The small molecule below binds the protein below.
Small molecule (SMILES): O=C(CCc1cccnc1)NCc1ccc2-c3ccccn3->[Ir+]34(c5c(-c6ccc7ccccc7n->36)sc3ccccc53)(c3c(-c5ccc6ccccc6n->45)sc4ccccc34)<-n2c1

Binding-site contacts:
Ligand atom O60 contacts residue SER99 of chain 1.A at 3.4 Å (h-bond).
Ligand atom C46 contacts residue PHE88 of chain 1.A at 3.2 Å (hydrophobic).
Ligand atom C35 contacts residue PHE37 of chain 1.A at 3.6 Å (hydrophobic).
Ligand atom N57 contacts residue HEM1 of chain 1.B at 1.8 Å.
Ligand atom C35 contacts residue ALA350 of chain 1.A at 3.1 Å (hydrophobic).
Ligand atom C45 contacts residue PHE88 of chain 1.A at 3.1 Å (hydrophobic).
Ligand atom C36 contacts residue ALA350 of chain 1.A at 2.6 Å (hydrophobic).
Ligand atom S62 contacts residue PHE200 of chain 1.A at 3.7 Å.
Ligand atom C38 contacts residue ASP194 of chain 1.A at 3.1 Å.
Ligand atom C37 contacts residue PHE284 of chain 1.A at 3.7 Å (hydrophobic).
Ligand atom C34 contacts residue PHE37 of chain 1.A at 3.8 Å (hydrophobic).
Ligand atom C56 contacts residue HEM1 of chain 1.B at 2.7 Å.
Ligand atom C20 contacts residue ASP194 of chain 1.A at 3.4 Å.
Ligand atom C30 contacts residue ILE349 of chain 1.A at 3.4 Å (hydrophobic).
Ligand atom C36 contacts residue ILE349 of chain 1.A at 4.0 Å (hydrophobic).
Ligand atom C22 contacts residue LEU462 of chain 1.A at 3.9 Å (hydrophobic).
Ligand atom C55 contacts residue HEM1 of chain 1.B at 3.9 Å.
Ligand atom C06 contacts residue HEM1 of chain 1.B at 2.6 Å.
Ligand atom C56 contacts residue ALA285 of chain 1.A at 3.8 Å (hydrophobic).
Ligand atom C37 contacts residue ASP194 of chain 1.A at 3.7 Å.
Ligand atom C31 contacts residue ALA350 of chain 1.A at 3.7 Å (hydrophobic).
Ligand atom C23 contacts residue LEU462 of chain 1.A at 3.7 Å (hydrophobic).
Ligand atom C40 contacts residue ASP194 of chain 1.A at 3.8 Å.
Ligand atom C06 contacts residue THR289 of chain 1.A at 3.6 Å.
Ligand atom C47 contacts residue PHE88 of chain 1.A at 3.2 Å (hydrophobic).
Ligand atom C36 contacts residue MET351 of chain 1.A at 3.3 Å (hydrophobic).
Ligand atom C31 contacts residue MET351 of chain 1.A at 3.8 Å (hydrophobic).
Ligand atom C59 contacts residue THR289 of chain 1.A at 3.9 Å.
Ligand atom C35 contacts residue MET351 of chain 1.A at 3.8 Å (hydrophobic).
Ligand atom C58 contacts residue HEM1 of chain 1.B at 3.9 Å.
Ligand atom C38 contacts residue PHE284 of chain 1.A at 3.6 Å (hydrophobic).
Ligand atom C58 contacts residue THR289 of chain 1.A at 3.4 Å.
Ligand atom C39 contacts residue ASP194 of chain 1.A at 3.1 Å.
Ligand atom C30 contacts residue ALA350 of chain 1.A at 4.0 Å (hydrophobic).
Ligand atom C18 contacts residue LEU462 of chain 1.A at 3.8 Å (hydrophobic).
Ligand atom C41 contacts residue PHE88 of chain 1.A at 3.7 Å (hydrophobic).
Ligand atom C42 contacts residue PHE88 of chain 1.A at 3.7 Å (hydrophobic).
Ligand atom C22 contacts residue ASP194 of chain 1.A at 3.3 Å.
Ligand atom C21 contacts residue ASP194 of chain 1.A at 3.1 Å.
Ligand atom C23 contacts residue ASP194 of chain 1.A at 3.7 Å.

Sequence of chain 1.A:
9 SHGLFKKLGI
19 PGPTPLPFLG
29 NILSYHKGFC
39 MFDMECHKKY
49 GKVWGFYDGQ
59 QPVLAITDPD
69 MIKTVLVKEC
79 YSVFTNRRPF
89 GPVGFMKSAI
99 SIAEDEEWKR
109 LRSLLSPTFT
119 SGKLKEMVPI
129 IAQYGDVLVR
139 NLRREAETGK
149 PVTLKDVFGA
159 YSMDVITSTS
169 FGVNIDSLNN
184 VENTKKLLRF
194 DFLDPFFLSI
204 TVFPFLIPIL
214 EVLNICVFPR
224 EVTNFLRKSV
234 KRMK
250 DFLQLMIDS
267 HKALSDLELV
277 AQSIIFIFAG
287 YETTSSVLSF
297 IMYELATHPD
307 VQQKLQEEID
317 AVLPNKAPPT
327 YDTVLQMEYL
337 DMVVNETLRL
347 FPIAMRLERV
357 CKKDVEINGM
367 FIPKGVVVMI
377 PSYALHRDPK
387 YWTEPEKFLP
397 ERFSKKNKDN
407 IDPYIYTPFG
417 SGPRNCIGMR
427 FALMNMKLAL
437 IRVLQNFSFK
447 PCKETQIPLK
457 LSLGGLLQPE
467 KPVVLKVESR